A protein and the small-molecule ligand that binds it are described below.
Small molecule (SMILES): CC(=O)N[C@H]1[C@H](O[C@H]2[C@H](O)[C@@H](NC(C)=O)CO[C@@H]2CO)O[C@H](CO)[C@@H](O)[C@@H]1O

Sequence of chain 1.J:
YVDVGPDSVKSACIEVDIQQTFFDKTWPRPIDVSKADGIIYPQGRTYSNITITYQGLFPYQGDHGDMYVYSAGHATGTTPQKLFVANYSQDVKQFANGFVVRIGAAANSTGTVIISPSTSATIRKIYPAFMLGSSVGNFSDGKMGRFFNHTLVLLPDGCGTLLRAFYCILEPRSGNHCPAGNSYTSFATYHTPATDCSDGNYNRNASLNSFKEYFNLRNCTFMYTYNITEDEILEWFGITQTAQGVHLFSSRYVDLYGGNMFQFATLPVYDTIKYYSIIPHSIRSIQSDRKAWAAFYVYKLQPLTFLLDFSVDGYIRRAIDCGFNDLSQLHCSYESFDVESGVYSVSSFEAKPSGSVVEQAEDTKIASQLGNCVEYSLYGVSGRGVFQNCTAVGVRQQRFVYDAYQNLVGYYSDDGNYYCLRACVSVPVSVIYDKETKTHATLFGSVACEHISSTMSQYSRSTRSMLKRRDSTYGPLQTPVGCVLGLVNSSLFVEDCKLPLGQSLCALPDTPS

Binding-site contacts:
Ligand atom C4 contacts residue ASN219 of chain 1.J at 4.3 Å.
Ligand atom C3 contacts residue ASN219 of chain 1.J at 3.8 Å.
Ligand atom C8 contacts residue ARG218 of chain 1.J at 3.5 Å.
Ligand atom C2 contacts residue ASN219 of chain 1.J at 2.5 Å.
Ligand atom N2 contacts residue ARG218 of chain 1.J at 4.3 Å.
Ligand atom C7 contacts residue ASN219 of chain 1.J at 3.9 Å.
Ligand atom C8 contacts residue GLU171 of chain 1.J at 4.2 Å.
Ligand atom N2 contacts residue ILE169 of chain 1.J at 4.0 Å.
Ligand atom C5 contacts residue ASN219 of chain 1.J at 3.7 Å.
Ligand atom O7 contacts residue ASN219 of chain 1.J at 4.3 Å.
Ligand atom O5 contacts residue ASN219 of chain 1.J at 2.4 Å (h-bond).
Ligand atom C2 contacts residue ILE169 of chain 1.J at 4.4 Å (hydrophobic).
Ligand atom O5 contacts residue TYR1 of chain 1.J at 4.5 Å.
Ligand atom C7 contacts residue ILE169 of chain 1.J at 3.6 Å (hydrophobic).
Ligand atom N2 contacts residue ASN219 of chain 1.J at 3.0 Å (h-bond).
Ligand atom C1 contacts residue ASN219 of chain 1.J at 1.5 Å.
Ligand atom O7 contacts residue ILE169 of chain 1.J at 3.4 Å.
Ligand atom C8 contacts residue ILE169 of chain 1.J at 3.6 Å (hydrophobic).
Ligand atom C7 contacts residue ARG218 of chain 1.J at 4.3 Å.